Sequence of chain 1.E:
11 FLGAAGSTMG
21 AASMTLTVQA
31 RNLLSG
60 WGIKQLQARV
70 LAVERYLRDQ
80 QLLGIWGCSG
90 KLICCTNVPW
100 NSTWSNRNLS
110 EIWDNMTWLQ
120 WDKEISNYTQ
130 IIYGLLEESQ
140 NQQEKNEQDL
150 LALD

This small molecule binds to this protein.
Small molecule (SMILES): CC(=O)N[C@@H]1[C@@H](O)[C@H](O)[C@@H](CO)O[C@H]1O

Sequence of chain 1.C:
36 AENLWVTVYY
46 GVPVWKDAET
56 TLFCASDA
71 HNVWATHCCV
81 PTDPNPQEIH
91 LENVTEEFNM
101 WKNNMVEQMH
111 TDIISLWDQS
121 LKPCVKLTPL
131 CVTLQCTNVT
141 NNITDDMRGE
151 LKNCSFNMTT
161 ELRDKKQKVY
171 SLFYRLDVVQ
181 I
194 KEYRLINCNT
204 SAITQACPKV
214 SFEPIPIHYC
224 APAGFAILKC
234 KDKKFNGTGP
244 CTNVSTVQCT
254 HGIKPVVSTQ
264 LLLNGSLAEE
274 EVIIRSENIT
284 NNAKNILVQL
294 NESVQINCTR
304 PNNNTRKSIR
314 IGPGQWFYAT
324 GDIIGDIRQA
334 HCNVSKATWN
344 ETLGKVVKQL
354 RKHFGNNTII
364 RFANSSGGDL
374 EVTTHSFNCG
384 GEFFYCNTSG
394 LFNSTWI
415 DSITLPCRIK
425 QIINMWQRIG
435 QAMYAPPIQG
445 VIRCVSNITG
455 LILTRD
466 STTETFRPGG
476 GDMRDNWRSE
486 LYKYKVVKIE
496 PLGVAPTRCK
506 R

Binding-site contacts:
Ligand atom C7 contacts residue GLU92 of chain 1.C at 3.8 Å.
Ligand atom N2 contacts residue ASN93 of chain 1.C at 2.9 Å (h-bond).
Ligand atom C8 contacts residue ASN93 of chain 1.C at 4.5 Å.
Ligand atom C8 contacts residue GLY13 of chain 1.E at 4.0 Å.
Ligand atom O7 contacts residue ASN93 of chain 1.C at 3.8 Å.
Ligand atom C2 contacts residue ASN93 of chain 1.C at 2.5 Å.
Ligand atom C5 contacts residue ASN93 of chain 1.C at 3.8 Å.
Ligand atom C8 contacts residue SER17 of chain 1.E at 3.3 Å.
Ligand atom C8 contacts residue GLU92 of chain 1.C at 3.7 Å.
Ligand atom C3 contacts residue ASN93 of chain 1.C at 3.9 Å.
Ligand atom O5 contacts residue ASN93 of chain 1.C at 2.5 Å (h-bond).
Ligand atom C7 contacts residue ASN93 of chain 1.C at 3.5 Å.
Ligand atom C3 contacts residue GLU92 of chain 1.C at 4.0 Å.
Ligand atom O3 contacts residue GLU92 of chain 1.C at 4.3 Å.
Ligand atom C4 contacts residue ASN93 of chain 1.C at 4.4 Å.
Ligand atom C1 contacts residue ASN93 of chain 1.C at 1.5 Å.
Ligand atom N2 contacts residue GLU92 of chain 1.C at 3.0 Å (salt-bridge).
Ligand atom C2 contacts residue GLU92 of chain 1.C at 4.0 Å.
Ligand atom C7 contacts residue SER17 of chain 1.E at 3.5 Å.
Ligand atom O7 contacts residue GLY16 of chain 1.E at 4.3 Å.
Ligand atom O7 contacts residue SER17 of chain 1.E at 2.8 Å (h-bond).